The small molecule below binds the protein below.
Small molecule (SMILES): N[C@@H](CCC(=O)O)C(=O)O

Binding-site contacts:
Ligand atom CG contacts residue THR112 of chain 1.D at 4.0 Å.
Ligand atom O contacts residue ARG117 of chain 1.D at 2.7 Å (salt-bridge).
Ligand atom N contacts residue LEU111 of chain 1.D at 3.3 Å.
Ligand atom OE1 contacts residue SER110 of chain 1.D at 4.3 Å.
Ligand atom N contacts residue HIS84 of chain 1.D at 2.8 Å (h-bond).
Ligand atom N contacts residue TYR350 of chain 1.D at 4.3 Å.
Ligand atom OE1 contacts residue ASP320 of chain 1.D at 2.9 Å (salt-bridge).
Ligand atom C contacts residue ARG117 of chain 1.D at 3.2 Å.
Ligand atom OE1 contacts residue TYR350 of chain 1.D at 3.3 Å (h-bond).
Ligand atom CG contacts residue TYR319 of chain 1.D at 4.2 Å (hydrophobic).
Ligand atom CA contacts residue SER110 of chain 1.D at 3.5 Å.
Ligand atom OE2 contacts residue THR112 of chain 1.D at 3.4 Å (h-bond).
Ligand atom CD contacts residue THR112 of chain 1.D at 3.5 Å.
Ligand atom CB contacts residue THR112 of chain 1.D at 3.9 Å.
Ligand atom O contacts residue HIS84 of chain 1.D at 3.5 Å.
Ligand atom CB contacts residue HIS84 of chain 1.D at 3.1 Å.
Ligand atom C contacts residue SER278 of chain 1.D at 3.9 Å.
Ligand atom OE2 contacts residue SER278 of chain 1.D at 3.1 Å (h-bond).
Ligand atom OE1 contacts residue THR112 of chain 1.D at 3.8 Å.
Ligand atom CB contacts residue SER278 of chain 1.D at 3.9 Å.
Ligand atom OXT contacts residue HIS84 of chain 1.D at 3.9 Å.
Ligand atom OE2 contacts residue ASP320 of chain 1.D at 3.2 Å.
Ligand atom C contacts residue HIS84 of chain 1.D at 3.3 Å.
Ligand atom CD contacts residue TYR350 of chain 1.D at 4.3 Å (hydrophobic).
Ligand atom CA contacts residue HIS84 of chain 1.D at 3.3 Å.
Ligand atom C contacts residue THR112 of chain 1.D at 3.4 Å.
Ligand atom O contacts residue LEU111 of chain 1.D at 3.3 Å.
Ligand atom N contacts residue SER110 of chain 1.D at 2.1 Å (h-bond).
Ligand atom OXT contacts residue SER278 of chain 1.D at 2.9 Å (h-bond).
Ligand atom OXT contacts residue THR112 of chain 1.D at 4.0 Å.
Ligand atom OXT contacts residue ARG117 of chain 1.D at 2.3 Å (salt-bridge).
Ligand atom CA contacts residue THR112 of chain 1.D at 2.8 Å.
Ligand atom O contacts residue THR112 of chain 1.D at 2.9 Å (h-bond).
Ligand atom CD contacts residue SER278 of chain 1.D at 3.6 Å.
Ligand atom OXT contacts residue GLY277 of chain 1.D at 3.5 Å.
Ligand atom OE1 contacts residue TYR319 of chain 1.D at 4.2 Å.
Ligand atom CG contacts residue SER278 of chain 1.D at 3.4 Å.
Ligand atom N contacts residue THR112 of chain 1.D at 3.2 Å (h-bond).
Ligand atom CD contacts residue ASP320 of chain 1.D at 3.5 Å.
Ligand atom CB contacts residue SER110 of chain 1.D at 4.2 Å.

Sequence of chain 1.D:
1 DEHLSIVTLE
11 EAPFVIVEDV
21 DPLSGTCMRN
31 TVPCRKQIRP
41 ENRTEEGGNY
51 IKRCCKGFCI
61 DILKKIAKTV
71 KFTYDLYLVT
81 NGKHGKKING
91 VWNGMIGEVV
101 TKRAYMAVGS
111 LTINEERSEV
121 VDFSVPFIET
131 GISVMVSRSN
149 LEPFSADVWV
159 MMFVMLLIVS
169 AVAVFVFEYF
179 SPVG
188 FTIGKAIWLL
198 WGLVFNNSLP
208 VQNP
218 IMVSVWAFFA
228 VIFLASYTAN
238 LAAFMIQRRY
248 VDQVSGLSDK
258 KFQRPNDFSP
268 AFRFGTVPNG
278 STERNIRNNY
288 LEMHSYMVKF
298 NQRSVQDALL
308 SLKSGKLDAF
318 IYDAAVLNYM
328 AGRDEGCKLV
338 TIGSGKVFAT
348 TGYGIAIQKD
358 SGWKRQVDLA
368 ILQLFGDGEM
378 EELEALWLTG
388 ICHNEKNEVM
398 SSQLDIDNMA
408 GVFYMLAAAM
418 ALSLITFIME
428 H